Binding-site contacts:
Ligand atom O6 contacts residue ARG577 of chain 1.A at 2.7 Å (salt-bridge).
Ligand atom C5 contacts residue LYS579 of chain 1.A at 3.5 Å.
Ligand atom C3 contacts residue GLU583 of chain 1.A at 3.8 Å.
Ligand atom C2 contacts residue ASP575 of chain 1.A at 3.7 Å.
Ligand atom C3 contacts residue ASP349 of chain 1.A at 3.8 Å.
Ligand atom C5 contacts residue PHE578 of chain 1.A at 3.1 Å (hydrophobic).
Ligand atom O3 contacts residue LYS579 of chain 1.A at 3.3 Å.
Ligand atom C6 contacts residue LYS579 of chain 1.A at 3.1 Å.
Ligand atom O4 contacts residue LYS579 of chain 1.A at 3.7 Å.
Ligand atom C4 contacts residue ASN231 of chain 1.A at 3.8 Å.
Ligand atom O3 contacts residue GLU558 of chain 1.A at 3.4 Å (salt-bridge).
Ligand atom C2 contacts residue ASP349 of chain 1.A at 3.5 Å.
Ligand atom O2 contacts residue LYS579 of chain 1.A at 3.6 Å.
Ligand atom C3 contacts residue ASP575 of chain 1.A at 3.7 Å.
Ligand atom C4 contacts residue PHE578 of chain 1.A at 3.3 Å (hydrophobic).
Ligand atom C6 contacts residue ARG576 of chain 1.A at 3.6 Å.
Ligand atom O6 contacts residue PRO581 of chain 1.A at 2.7 Å (h-bond).
Ligand atom O2 contacts residue ASP575 of chain 1.A at 2.7 Å (salt-bridge).
Ligand atom O5 contacts residue ASN231 of chain 1.A at 3.4 Å (h-bond).
Ligand atom O5 contacts residue ASP228 of chain 1.A at 3.8 Å.
Ligand atom O5 contacts residue ARG576 of chain 1.A at 3.0 Å (salt-bridge).
Ligand atom O4 contacts residue PRO581 of chain 1.A at 3.7 Å.
Ligand atom O3 contacts residue ASN549 of chain 1.A at 3.5 Å (h-bond).
Ligand atom C6 contacts residue MET350 of chain 1.A at 3.2 Å (hydrophobic).
Ligand atom O6 contacts residue ASN231 of chain 1.A at 2.9 Å (h-bond).
Ligand atom O4 contacts residue PHE578 of chain 1.A at 2.8 Å (h-bond).
Ligand atom C2 contacts residue ASP228 of chain 1.A at 3.2 Å.
Ligand atom O3 contacts residue GLU583 of chain 1.A at 3.3 Å (salt-bridge).
Ligand atom C3 contacts residue PHE578 of chain 1.A at 3.5 Å (hydrophobic).
Ligand atom O6 contacts residue ARG576 of chain 1.A at 3.2 Å.
Ligand atom O5 contacts residue MET350 of chain 1.A at 3.9 Å.
Ligand atom O2 contacts residue ASP228 of chain 1.A at 3.4 Å (salt-bridge).
Ligand atom O6 contacts residue SER584 of chain 1.A at 3.8 Å.
Ligand atom C6 contacts residue ARG577 of chain 1.A at 3.1 Å.
Ligand atom O6 contacts residue VAL585 of chain 1.A at 3.8 Å.
Ligand atom O5 contacts residue VAL585 of chain 1.A at 3.8 Å.
Ligand atom C2 contacts residue LYS344 of chain 1.A at 3.7 Å.
Ligand atom O2 contacts residue GLU583 of chain 1.A at 3.0 Å (salt-bridge).
Ligand atom C1 contacts residue ASP228 of chain 1.A at 3.5 Å.
Ligand atom O3 contacts residue ASP349 of chain 1.A at 3.3 Å (salt-bridge).

Sequence of chain 1.A:
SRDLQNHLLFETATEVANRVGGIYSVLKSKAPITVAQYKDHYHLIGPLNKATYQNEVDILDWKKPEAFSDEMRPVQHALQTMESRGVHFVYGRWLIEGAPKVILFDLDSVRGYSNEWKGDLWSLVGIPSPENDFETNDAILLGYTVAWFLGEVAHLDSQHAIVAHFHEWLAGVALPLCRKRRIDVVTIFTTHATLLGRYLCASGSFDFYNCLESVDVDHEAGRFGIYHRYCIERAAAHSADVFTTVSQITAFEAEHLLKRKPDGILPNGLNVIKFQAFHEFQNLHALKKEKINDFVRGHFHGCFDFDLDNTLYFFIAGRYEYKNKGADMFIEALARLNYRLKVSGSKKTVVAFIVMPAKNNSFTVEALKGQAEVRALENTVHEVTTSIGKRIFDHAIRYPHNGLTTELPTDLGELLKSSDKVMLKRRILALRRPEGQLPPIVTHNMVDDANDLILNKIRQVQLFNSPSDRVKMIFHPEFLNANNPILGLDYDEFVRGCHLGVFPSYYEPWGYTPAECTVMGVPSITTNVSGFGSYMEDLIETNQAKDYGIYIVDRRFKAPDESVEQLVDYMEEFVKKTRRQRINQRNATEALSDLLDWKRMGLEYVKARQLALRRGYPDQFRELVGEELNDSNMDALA

This small molecule binds to this protein.
Small molecule (SMILES): OC[C@H]1O[C@H](O[C@H]2[C@H](O)[C@@H](O)[C@@H](O[C@H]3[C@H](O)[C@@H](O)[C@@H](O[C@H]4[C@H](O)[C@@H](O)[C@@H](O[C@H]5[C@H](O)[C@@H](O)[C@@H](O[C@H]6[C@H](O)[C@@H](O)[C@@H](O[C@H]7[C@H](O)[C@@H](O)[C@@H](O)O[C@@H]7CO)O[C@@H]6CO)O[C@@H]5CO)O[C@@H]4CO)O[C@@H]3CO)O[C@@H]2CO)[C@H](O)[C@@H](O)[C@@H]1O